Binding-site contacts:
Ligand atom N3 contacts residue GLU493 of chain 59.A at 3.5 Å (salt-bridge).
Ligand atom C2' contacts residue THR494 of chain 59.A at 3.3 Å.
Ligand atom C8 contacts residue DG3 of chain 59.C at 3.6 Å.
Ligand atom N4 contacts residue PHE487 of chain 59.A at 2.9 Å (h-bond).
Ligand atom C4 contacts residue PHE487 of chain 59.A at 3.7 Å (hydrophobic).
Ligand atom N4 contacts residue VAL495 of chain 59.A at 3.1 Å.
Ligand atom N4 contacts residue GLU489 of chain 59.A at 3.7 Å.
Ligand atom N1 contacts residue TYR404 of chain 59.A at 3.6 Å.
Ligand atom C6 contacts residue DG3 of chain 59.C at 3.5 Å.
Ligand atom OP2 contacts residue HIS496 of chain 59.A at 2.9 Å (h-bond).
Ligand atom C5 contacts residue DG3 of chain 59.C at 3.4 Å.
Ligand atom N3 contacts residue DG3 of chain 59.C at 3.4 Å.
Ligand atom N1 contacts residue DG3 of chain 59.C at 3.5 Å.
Ligand atom O4' contacts residue DG3 of chain 59.C at 3.2 Å (h-bond).
Ligand atom C4 contacts residue GLU493 of chain 59.A at 3.4 Å.
Ligand atom O6 contacts residue DG3 of chain 59.C at 3.5 Å.
Ligand atom O3' contacts residue ASP401 of chain 59.A at 3.5 Å.
Ligand atom C1' contacts residue DG3 of chain 59.C at 3.7 Å.
Ligand atom C5' contacts residue SER403 of chain 59.A at 3.2 Å.
Ligand atom O3' contacts residue SER403 of chain 59.A at 3.5 Å.
Ligand atom O6 contacts residue DG4 of chain 59.C at 3.5 Å (h-bond).
Ligand atom C1' contacts residue SER403 of chain 59.A at 3.2 Å.
Ligand atom O4' contacts residue ASP401 of chain 59.A at 3.2 Å (salt-bridge).
Ligand atom C2 contacts residue TYR404 of chain 59.A at 3.6 Å (hydrophobic).
Ligand atom C6 contacts residue VAL495 of chain 59.A at 3.7 Å (hydrophobic).
Ligand atom O5' contacts residue ASP401 of chain 59.A at 3.7 Å.
Ligand atom N4 contacts residue GLU493 of chain 59.A at 2.6 Å (salt-bridge).
Ligand atom O3' contacts residue HIS496 of chain 59.A at 3.7 Å.
Ligand atom C5 contacts residue VAL495 of chain 59.A at 3.0 Å (hydrophobic).
Ligand atom C4' contacts residue ASP401 of chain 59.A at 3.5 Å.
Ligand atom C5' contacts residue ASP401 of chain 59.A at 3.5 Å.
Ligand atom C2 contacts residue DG3 of chain 59.C at 3.4 Å.
Ligand atom O5' contacts residue SER403 of chain 59.A at 3.1 Å (h-bond).
Ligand atom C4 contacts residue VAL495 of chain 59.A at 3.1 Å (hydrophobic).
Ligand atom C4 contacts residue DG3 of chain 59.C at 3.5 Å.
Ligand atom C5' contacts residue PHE402 of chain 59.A at 3.4 Å (hydrophobic).
Ligand atom N2 contacts residue DG3 of chain 59.C at 3.5 Å (h-bond).
Ligand atom C6 contacts residue TYR404 of chain 59.A at 3.6 Å (hydrophobic).
Ligand atom O4' contacts residue SER403 of chain 59.A at 3.3 Å (h-bond).
Ligand atom N9 contacts residue DG3 of chain 59.C at 3.6 Å.

Sequence of chain 59.A:
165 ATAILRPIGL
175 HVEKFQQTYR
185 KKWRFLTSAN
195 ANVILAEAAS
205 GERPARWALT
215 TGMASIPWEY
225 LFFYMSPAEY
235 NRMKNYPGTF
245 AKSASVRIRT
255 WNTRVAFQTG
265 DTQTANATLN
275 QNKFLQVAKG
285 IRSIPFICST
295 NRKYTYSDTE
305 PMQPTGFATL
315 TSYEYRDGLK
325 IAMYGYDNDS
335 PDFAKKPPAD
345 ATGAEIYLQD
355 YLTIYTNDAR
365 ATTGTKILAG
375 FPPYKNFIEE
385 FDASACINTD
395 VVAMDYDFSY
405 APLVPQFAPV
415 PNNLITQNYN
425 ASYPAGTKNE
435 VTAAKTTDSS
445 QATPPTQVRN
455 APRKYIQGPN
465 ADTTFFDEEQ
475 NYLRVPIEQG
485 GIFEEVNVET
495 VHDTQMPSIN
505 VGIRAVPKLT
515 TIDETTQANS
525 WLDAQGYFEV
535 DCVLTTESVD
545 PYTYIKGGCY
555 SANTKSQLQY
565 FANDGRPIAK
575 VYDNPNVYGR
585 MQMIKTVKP

The protein below binds the small molecule below.
Small molecule (SMILES): Nc1ccn([C@H]2C[C@H](O[P](=O)(O)OC[C@H]3O[C@@H](n4cnc5c(=O)nc(N)[nH]c54)C[C@@H]3O[P](=O)(O)OC[C@H]3O[C@@H](n4cnc5c(N)ncnc54)C[C@@H]3O)[C@@H](COP(=O)=O)O2)c(=O)n1